Binding-site contacts:
Ligand atom C7 contacts residue ASN489 of chain 1.A at 3.2 Å.
Ligand atom C4 contacts residue SER491 of chain 1.A at 4.5 Å.
Ligand atom C5 contacts residue ASN489 of chain 1.A at 3.5 Å.
Ligand atom C1 contacts residue ASN489 of chain 1.A at 1.4 Å.
Ligand atom O6 contacts residue SER491 of chain 1.A at 3.7 Å.
Ligand atom N2 contacts residue ASN489 of chain 1.A at 2.9 Å (h-bond).
Ligand atom C5 contacts residue SER491 of chain 1.A at 4.3 Å.
Ligand atom C3 contacts residue ASN489 of chain 1.A at 3.7 Å.
Ligand atom C8 contacts residue ASN489 of chain 1.A at 4.3 Å.
Ligand atom O5 contacts residue SER490 of chain 1.A at 4.4 Å.
Ligand atom O5 contacts residue ASN489 of chain 1.A at 2.2 Å (h-bond).
Ligand atom C2 contacts residue SER491 of chain 1.A at 4.1 Å.
Ligand atom O5 contacts residue SER491 of chain 1.A at 3.3 Å.
Ligand atom C4 contacts residue ASN489 of chain 1.A at 4.1 Å.
Ligand atom O7 contacts residue ASN489 of chain 1.A at 3.1 Å (h-bond).
Ligand atom C2 contacts residue ASN489 of chain 1.A at 2.4 Å.
Ligand atom C1 contacts residue SER491 of chain 1.A at 3.9 Å.

The protein below binds the small molecule below.
Small molecule (SMILES): CC(=O)N[C@@H]1[C@@H](O)[C@H](O)[C@@H](CO)O[C@H]1O

Sequence of chain 1.A:
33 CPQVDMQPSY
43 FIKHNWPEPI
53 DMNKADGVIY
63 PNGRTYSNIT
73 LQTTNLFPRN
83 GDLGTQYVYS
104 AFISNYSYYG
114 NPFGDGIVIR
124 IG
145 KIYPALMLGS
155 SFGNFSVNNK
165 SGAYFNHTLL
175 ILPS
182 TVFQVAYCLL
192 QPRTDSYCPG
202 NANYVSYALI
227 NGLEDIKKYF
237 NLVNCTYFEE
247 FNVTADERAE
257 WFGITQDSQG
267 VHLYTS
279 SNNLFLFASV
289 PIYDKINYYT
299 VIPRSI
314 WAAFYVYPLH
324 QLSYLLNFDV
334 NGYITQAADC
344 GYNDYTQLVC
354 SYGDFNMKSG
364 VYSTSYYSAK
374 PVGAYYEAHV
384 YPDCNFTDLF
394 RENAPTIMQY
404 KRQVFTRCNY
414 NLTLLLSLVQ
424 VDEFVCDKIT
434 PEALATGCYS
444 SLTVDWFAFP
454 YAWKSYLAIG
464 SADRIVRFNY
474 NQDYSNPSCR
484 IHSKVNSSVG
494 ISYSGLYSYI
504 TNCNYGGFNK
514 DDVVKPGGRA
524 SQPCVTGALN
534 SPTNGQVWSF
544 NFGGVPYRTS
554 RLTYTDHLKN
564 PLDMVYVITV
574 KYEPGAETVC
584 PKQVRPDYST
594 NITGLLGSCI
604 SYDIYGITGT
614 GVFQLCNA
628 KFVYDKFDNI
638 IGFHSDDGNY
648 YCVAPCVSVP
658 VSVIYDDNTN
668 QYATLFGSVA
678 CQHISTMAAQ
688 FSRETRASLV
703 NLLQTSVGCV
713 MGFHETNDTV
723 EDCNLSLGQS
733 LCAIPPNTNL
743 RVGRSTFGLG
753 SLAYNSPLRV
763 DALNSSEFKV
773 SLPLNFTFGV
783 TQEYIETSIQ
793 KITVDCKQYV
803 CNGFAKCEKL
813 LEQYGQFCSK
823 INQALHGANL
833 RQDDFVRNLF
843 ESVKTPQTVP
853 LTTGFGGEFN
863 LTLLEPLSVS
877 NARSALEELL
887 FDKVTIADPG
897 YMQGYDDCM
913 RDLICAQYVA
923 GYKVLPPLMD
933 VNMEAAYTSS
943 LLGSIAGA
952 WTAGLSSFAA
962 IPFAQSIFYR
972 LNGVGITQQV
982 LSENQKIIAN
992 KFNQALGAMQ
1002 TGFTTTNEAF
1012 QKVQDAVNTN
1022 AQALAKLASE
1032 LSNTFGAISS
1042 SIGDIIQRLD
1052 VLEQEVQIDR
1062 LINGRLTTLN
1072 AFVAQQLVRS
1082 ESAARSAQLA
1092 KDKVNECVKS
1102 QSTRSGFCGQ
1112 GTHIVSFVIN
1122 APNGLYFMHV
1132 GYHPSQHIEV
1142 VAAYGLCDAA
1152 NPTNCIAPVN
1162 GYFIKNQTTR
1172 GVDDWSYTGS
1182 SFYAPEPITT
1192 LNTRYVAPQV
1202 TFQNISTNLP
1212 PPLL